Binding-site contacts:
Ligand atom C4 contacts residue ASN243 of chain 1.B at 4.2 Å.
Ligand atom C8 contacts residue ASN243 of chain 1.B at 4.4 Å.
Ligand atom O5 contacts residue TRP149 of chain 1.B at 4.5 Å.
Ligand atom O7 contacts residue THR150 of chain 1.B at 3.5 Å.
Ligand atom N2 contacts residue TRP149 of chain 1.B at 3.4 Å.
Ligand atom C7 contacts residue THR150 of chain 1.B at 4.3 Å.
Ligand atom C1 contacts residue ASN243 of chain 1.B at 1.5 Å.
Ligand atom O7 contacts residue ASN243 of chain 1.B at 3.5 Å (h-bond).
Ligand atom O5 contacts residue ASN243 of chain 1.B at 2.4 Å (h-bond).
Ligand atom C7 contacts residue ASN243 of chain 1.B at 3.4 Å.
Ligand atom C2 contacts residue TRP149 of chain 1.B at 4.1 Å (hydrophobic).
Ligand atom C3 contacts residue ASN243 of chain 1.B at 4.0 Å.
Ligand atom C5 contacts residue ASN243 of chain 1.B at 3.7 Å.
Ligand atom C7 contacts residue TRP149 of chain 1.B at 3.9 Å (hydrophobic).
Ligand atom O3 contacts residue TRP149 of chain 1.B at 4.3 Å.
Ligand atom C2 contacts residue ASN243 of chain 1.B at 2.7 Å.
Ligand atom C8 contacts residue TRP149 of chain 1.B at 3.4 Å (hydrophobic).
Ligand atom C3 contacts residue TRP149 of chain 1.B at 4.0 Å (hydrophobic).
Ligand atom N2 contacts residue ASN243 of chain 1.B at 3.0 Å (h-bond).
Ligand atom C1 contacts residue TRP149 of chain 1.B at 3.7 Å (hydrophobic).

The protein below binds the small molecule below.
Small molecule (SMILES): CC(=O)N[C@H]1[C@H](O[C@H]2[C@H](O)[C@@H](NC(C)=O)CO[C@@H]2CO)O[C@H](CO)[C@@H](O)[C@@H]1O

Sequence of chain 1.B:
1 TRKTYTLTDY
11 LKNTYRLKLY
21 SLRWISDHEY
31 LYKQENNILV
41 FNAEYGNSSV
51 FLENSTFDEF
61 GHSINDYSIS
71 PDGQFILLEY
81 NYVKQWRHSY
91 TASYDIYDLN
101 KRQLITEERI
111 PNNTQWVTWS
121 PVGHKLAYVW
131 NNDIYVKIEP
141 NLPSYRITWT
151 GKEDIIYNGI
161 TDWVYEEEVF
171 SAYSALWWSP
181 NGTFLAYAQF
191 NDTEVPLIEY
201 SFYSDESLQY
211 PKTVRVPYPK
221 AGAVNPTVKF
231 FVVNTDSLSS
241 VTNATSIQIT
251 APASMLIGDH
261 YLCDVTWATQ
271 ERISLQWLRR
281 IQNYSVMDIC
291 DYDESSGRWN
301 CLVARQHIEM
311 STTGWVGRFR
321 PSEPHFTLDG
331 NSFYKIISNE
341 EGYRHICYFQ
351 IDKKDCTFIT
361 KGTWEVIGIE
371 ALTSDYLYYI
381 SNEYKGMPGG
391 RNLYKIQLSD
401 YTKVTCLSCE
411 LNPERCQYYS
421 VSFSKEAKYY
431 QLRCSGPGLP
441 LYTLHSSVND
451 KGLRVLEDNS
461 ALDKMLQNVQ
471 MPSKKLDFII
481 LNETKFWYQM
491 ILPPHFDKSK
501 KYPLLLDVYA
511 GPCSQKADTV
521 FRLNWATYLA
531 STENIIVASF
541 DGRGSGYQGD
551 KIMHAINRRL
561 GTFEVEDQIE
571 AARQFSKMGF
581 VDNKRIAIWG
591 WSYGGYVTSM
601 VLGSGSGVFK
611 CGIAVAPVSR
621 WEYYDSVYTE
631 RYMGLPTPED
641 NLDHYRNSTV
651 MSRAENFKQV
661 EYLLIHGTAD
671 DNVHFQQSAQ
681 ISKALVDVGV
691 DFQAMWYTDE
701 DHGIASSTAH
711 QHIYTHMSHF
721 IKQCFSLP